Sequence of chain 1.E:
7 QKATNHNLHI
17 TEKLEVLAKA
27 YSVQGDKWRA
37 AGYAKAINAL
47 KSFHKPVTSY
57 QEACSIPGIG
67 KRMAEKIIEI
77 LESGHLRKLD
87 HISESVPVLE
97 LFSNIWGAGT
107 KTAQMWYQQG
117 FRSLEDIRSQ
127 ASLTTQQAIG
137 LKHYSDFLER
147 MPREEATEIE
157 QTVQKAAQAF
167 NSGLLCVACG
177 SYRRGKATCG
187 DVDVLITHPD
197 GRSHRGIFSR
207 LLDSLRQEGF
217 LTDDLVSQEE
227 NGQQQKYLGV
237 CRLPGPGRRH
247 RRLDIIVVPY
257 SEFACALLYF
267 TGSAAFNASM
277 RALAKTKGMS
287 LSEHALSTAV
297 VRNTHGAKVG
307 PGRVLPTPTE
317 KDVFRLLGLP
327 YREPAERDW

A small-molecule ligand and the protein it binds are described below.
Small molecule (SMILES): Cc1cn([C@H]2CC[C@@H](CO[P](=O)(O)O[C@H]3C[C@H](n4cnc5c(N)ncnc54)O[C@@H]3CO[P](=O)(O)O[C@H]3C[C@H](n4cc(C)c(=O)[nH]c4=O)O[C@@H]3CO[P](=O)(O)O[C@H]3C[C@H](n4cnc5c(=O)nc(N)[nH]c54)O[C@@H]3CO[P](=O)(O)O[C@H]3C[C@H](n4cnc5c(N)ncnc54)O[C@@H]3CO[P](=O)(O)O[C@H]3C[C@H](n4ccc(N)nc4=O)O[C@@H]3CO)O2)c(=O)[nH]c1=O

Binding-site contacts:
Ligand atom O2 contacts residue TYR265 of chain 1.E at 2.8 Å (h-bond).
Ligand atom O3' contacts residue ALA104 of chain 1.E at 3.7 Å.
Ligand atom O3' contacts residue THR108 of chain 1.E at 3.6 Å (h-bond).
Ligand atom OP1 contacts residue LYS107 of chain 1.E at 3.7 Å.
Ligand atom C4' contacts residue ASP250 of chain 1.E at 3.0 Å.
Ligand atom O4 contacts residue D3T1 of chain 1.S at 3.1 Å (h-bond).
Ligand atom C1' contacts residue TYR265 of chain 1.E at 3.5 Å (hydrophobic).
Ligand atom C3' contacts residue D3T1 of chain 1.S at 3.4 Å.
Ligand atom C7 contacts residue D3T1 of chain 1.S at 3.8 Å.
Ligand atom N3 contacts residue D3T1 of chain 1.S at 3.5 Å (h-bond).
Ligand atom C3' contacts residue ASP250 of chain 1.E at 3.6 Å.
Ligand atom OP1 contacts residue ILE101 of chain 1.E at 3.7 Å.
Ligand atom P contacts residue THR108 of chain 1.E at 3.6 Å.
Ligand atom O3' contacts residue GLY103 of chain 1.E at 3.6 Å.
Ligand atom P contacts residue GLY105 of chain 1.E at 3.6 Å.
Ligand atom O3' contacts residue TRP102 of chain 1.E at 3.3 Å.
Ligand atom C5 contacts residue D3T1 of chain 1.S at 3.4 Å.
Ligand atom O5' contacts residue GLY105 of chain 1.E at 3.4 Å (h-bond).
Ligand atom C2' contacts residue D3T1 of chain 1.S at 3.2 Å.
Ligand atom C6 contacts residue D3T1 of chain 1.S at 3.7 Å.
Ligand atom C5' contacts residue LEU234 of chain 1.E at 3.7 Å (hydrophobic).
Ligand atom P contacts residue GLY103 of chain 1.E at 3.8 Å.
Ligand atom OP1 contacts residue LYS107 of chain 1.E at 3.5 Å.
Ligand atom C2 contacts residue TYR265 of chain 1.E at 3.8 Å (hydrophobic).
Ligand atom OP1 contacts residue NA1 of chain 1.U at 2.4 Å (h-bond).
Ligand atom C5' contacts residue TRP102 of chain 1.E at 3.8 Å (hydrophobic).
Ligand atom OP1 contacts residue GLY103 of chain 1.E at 2.7 Å (h-bond).
Ligand atom C2' contacts residue TYR265 of chain 1.E at 3.4 Å (hydrophobic).
Ligand atom OP2 contacts residue LYS107 of chain 1.E at 3.5 Å.
Ligand atom C4 contacts residue D3T1 of chain 1.S at 3.0 Å.
Ligand atom OP1 contacts residue TRP102 of chain 1.E at 3.8 Å.
Ligand atom OP1 contacts residue ALA104 of chain 1.E at 2.9 Å (h-bond).
Ligand atom OP1 contacts residue GLY105 of chain 1.E at 2.8 Å (h-bond).
Ligand atom O5' contacts residue LYS107 of chain 1.E at 3.7 Å.
Ligand atom C2 contacts residue D3T1 of chain 1.S at 3.9 Å.
Ligand atom P contacts residue ALA104 of chain 1.E at 3.9 Å.
Ligand atom C5' contacts residue ASP250 of chain 1.E at 2.9 Å.
Ligand atom C4' contacts residue TRP102 of chain 1.E at 3.7 Å (hydrophobic).
Ligand atom OP1 contacts residue THR108 of chain 1.E at 2.5 Å (h-bond).
Ligand atom P contacts residue NA1 of chain 1.U at 3.7 Å.